This protein binds this small molecule.
Small molecule (SMILES): Cn1c[n+]([C@@H]2O[C@H](COP(=O)(O)OP(=O)(O)OP(=O)(O)OC[C@H]3O[C@@H](n4ccc(N)nc4=O)[C@H](O)[C@@H]3O)[C@@H](O)[C@H]2O)c2nc(N)[nH]c(=O)c21

Sequence of chain 1.B:
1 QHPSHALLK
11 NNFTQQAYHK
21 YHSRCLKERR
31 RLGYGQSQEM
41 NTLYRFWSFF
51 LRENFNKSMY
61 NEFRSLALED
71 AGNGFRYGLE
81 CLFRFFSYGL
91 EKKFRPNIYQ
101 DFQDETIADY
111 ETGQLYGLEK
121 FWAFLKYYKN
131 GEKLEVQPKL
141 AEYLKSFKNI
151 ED

Binding-site contacts:
Ligand atom N46 contacts residue TYR88 of chain 1.B at 3.6 Å.
Ligand atom O41 contacts residue TYR88 of chain 1.B at 2.9 Å (h-bond).
Ligand atom O24 contacts residue ARG84 of chain 1.B at 3.6 Å.
Ligand atom C38 contacts residue LYS120 of chain 1.B at 3.6 Å.
Ligand atom N48 contacts residue ALA123 of chain 1.B at 3.6 Å.
Ligand atom O13 contacts residue MG1 of chain 1.D at 3.7 Å.
Ligand atom C25 contacts residue ARG84 of chain 1.B at 3.3 Å.
Ligand atom C44 contacts residue TYR127 of chain 1.B at 3.7 Å (hydrophobic).
Ligand atom N04 contacts residue TYR88 of chain 1.B at 3.6 Å.
Ligand atom C40 contacts residue TYR88 of chain 1.B at 3.6 Å (hydrophobic).
Ligand atom O20 contacts residue LYS120 of chain 1.B at 3.0 Å (salt-bridge).
Ligand atom N30 contacts residue TYR88 of chain 1.B at 3.6 Å.
Ligand atom O45 contacts residue TYR127 of chain 1.B at 3.7 Å.
Ligand atom N46 contacts residue GLU91 of chain 1.B at 2.8 Å (salt-bridge).
Ligand atom C44 contacts residue TYR88 of chain 1.B at 3.7 Å (hydrophobic).
Ligand atom C33 contacts residue TYR88 of chain 1.B at 3.8 Å (hydrophobic).
Ligand atom N49 contacts residue GLU91 of chain 1.B at 2.5 Å (salt-bridge).
Ligand atom C31 contacts residue TYR88 of chain 1.B at 3.0 Å (hydrophobic).
Ligand atom O29 contacts residue ARG84 of chain 1.B at 3.4 Å (salt-bridge).
Ligand atom C47 contacts residue TYR88 of chain 1.B at 3.6 Å (hydrophobic).
Ligand atom O36 contacts residue ARG52 of chain 1.B at 3.3 Å (salt-bridge).
Ligand atom C47 contacts residue GLU91 of chain 1.B at 3.0 Å.
Ligand atom N49 contacts residue SER87 of chain 1.B at 2.9 Å (h-bond).
Ligand atom O39 contacts residue GLU119 of chain 1.B at 3.0 Å (salt-bridge).
Ligand atom C32 contacts residue TYR88 of chain 1.B at 3.5 Å (hydrophobic).
Ligand atom N48 contacts residue TYR88 of chain 1.B at 3.7 Å.
Ligand atom C35 contacts residue TYR88 of chain 1.B at 3.6 Å (hydrophobic).
Ligand atom C31 contacts residue MG1 of chain 1.D at 3.4 Å.
Ligand atom O39 contacts residue LYS120 of chain 1.B at 3.2 Å (salt-bridge).
Ligand atom N34 contacts residue ARG52 of chain 1.B at 3.1 Å (salt-bridge).
Ligand atom C38 contacts residue GLU119 of chain 1.B at 3.5 Å.
Ligand atom C42 contacts residue TYR88 of chain 1.B at 3.6 Å (hydrophobic).
Ligand atom O20 contacts residue TYR116 of chain 1.B at 3.6 Å.
Ligand atom O36 contacts residue ARG84 of chain 1.B at 3.3 Å.
Ligand atom O12 contacts residue MG1 of chain 1.D at 3.8 Å.
Ligand atom O24 contacts residue TYR88 of chain 1.B at 3.5 Å (h-bond).
Ligand atom O41 contacts residue LYS120 of chain 1.B at 3.0 Å (salt-bridge).
Ligand atom C07 contacts residue GLU119 of chain 1.B at 3.7 Å.
Ligand atom O36 contacts residue PHE49 of chain 1.B at 3.8 Å.
Ligand atom N46 contacts residue TYR127 of chain 1.B at 3.6 Å.